The protein below binds the small molecule below.
Small molecule (SMILES): CC(=O)N[C@@H]1[C@@H](O)[C@H](O)[C@@H](CO)O[C@H]1O

Binding-site contacts:
Ligand atom C3 contacts residue ASN236 of chain 1.B at 3.8 Å.
Ligand atom O5 contacts residue ASN236 of chain 1.B at 2.4 Å (h-bond).
Ligand atom C8 contacts residue THR111 of chain 1.B at 3.4 Å.
Ligand atom N2 contacts residue THR111 of chain 1.B at 4.4 Å.
Ligand atom C5 contacts residue ASN236 of chain 1.B at 3.7 Å.
Ligand atom C4 contacts residue ASN236 of chain 1.B at 4.2 Å.
Ligand atom N2 contacts residue ASN236 of chain 1.B at 2.9 Å (h-bond).
Ligand atom C1 contacts residue ASN236 of chain 1.B at 1.4 Å.
Ligand atom C2 contacts residue ASN236 of chain 1.B at 2.5 Å.
Ligand atom C7 contacts residue ASN236 of chain 1.B at 4.1 Å.

Sequence of chain 1.B:
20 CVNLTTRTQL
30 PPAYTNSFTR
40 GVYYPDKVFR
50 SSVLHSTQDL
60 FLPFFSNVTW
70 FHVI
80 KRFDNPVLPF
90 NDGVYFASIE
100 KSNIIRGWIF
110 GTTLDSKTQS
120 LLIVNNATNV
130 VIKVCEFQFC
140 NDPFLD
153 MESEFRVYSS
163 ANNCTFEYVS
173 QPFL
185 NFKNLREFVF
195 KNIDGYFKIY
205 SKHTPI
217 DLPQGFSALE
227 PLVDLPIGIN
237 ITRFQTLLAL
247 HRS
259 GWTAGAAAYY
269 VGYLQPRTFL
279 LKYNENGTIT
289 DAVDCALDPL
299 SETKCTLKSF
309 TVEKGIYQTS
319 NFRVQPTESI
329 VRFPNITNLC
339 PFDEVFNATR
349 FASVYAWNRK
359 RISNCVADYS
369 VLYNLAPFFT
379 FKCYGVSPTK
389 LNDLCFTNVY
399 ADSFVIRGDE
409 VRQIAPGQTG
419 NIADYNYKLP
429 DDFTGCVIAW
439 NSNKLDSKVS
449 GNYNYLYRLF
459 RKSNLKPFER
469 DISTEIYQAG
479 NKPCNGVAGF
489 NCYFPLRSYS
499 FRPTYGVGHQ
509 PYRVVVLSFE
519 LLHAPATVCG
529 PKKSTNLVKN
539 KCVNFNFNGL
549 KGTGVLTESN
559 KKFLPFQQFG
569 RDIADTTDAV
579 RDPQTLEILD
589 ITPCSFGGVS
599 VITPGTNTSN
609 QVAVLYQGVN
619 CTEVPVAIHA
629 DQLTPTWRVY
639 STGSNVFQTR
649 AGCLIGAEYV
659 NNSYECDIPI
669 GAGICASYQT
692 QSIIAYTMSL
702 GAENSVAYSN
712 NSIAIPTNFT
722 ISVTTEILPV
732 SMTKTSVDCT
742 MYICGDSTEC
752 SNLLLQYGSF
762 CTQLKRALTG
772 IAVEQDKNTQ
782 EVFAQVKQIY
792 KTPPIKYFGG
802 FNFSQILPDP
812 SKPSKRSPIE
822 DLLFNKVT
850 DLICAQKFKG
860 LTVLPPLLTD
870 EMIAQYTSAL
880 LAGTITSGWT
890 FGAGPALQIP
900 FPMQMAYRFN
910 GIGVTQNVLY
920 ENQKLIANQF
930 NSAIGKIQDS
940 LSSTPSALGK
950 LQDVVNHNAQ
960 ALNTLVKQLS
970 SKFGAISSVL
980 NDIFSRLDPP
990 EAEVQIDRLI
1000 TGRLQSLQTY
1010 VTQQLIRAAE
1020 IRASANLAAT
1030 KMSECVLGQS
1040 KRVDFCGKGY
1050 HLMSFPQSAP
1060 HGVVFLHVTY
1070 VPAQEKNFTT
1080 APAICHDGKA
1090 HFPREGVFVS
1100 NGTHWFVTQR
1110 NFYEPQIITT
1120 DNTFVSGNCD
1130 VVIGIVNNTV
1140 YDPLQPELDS